Sequence of chain 1.A:
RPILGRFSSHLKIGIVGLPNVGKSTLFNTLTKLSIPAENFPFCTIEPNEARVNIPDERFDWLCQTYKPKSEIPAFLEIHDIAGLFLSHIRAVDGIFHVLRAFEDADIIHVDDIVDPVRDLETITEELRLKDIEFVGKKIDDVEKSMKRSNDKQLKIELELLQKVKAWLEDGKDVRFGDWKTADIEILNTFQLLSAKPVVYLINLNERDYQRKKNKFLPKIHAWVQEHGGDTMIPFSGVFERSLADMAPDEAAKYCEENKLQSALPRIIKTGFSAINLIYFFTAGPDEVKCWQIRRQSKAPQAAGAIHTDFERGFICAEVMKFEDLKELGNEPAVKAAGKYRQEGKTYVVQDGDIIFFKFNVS

The protein below binds the small molecule below.
Small molecule (SMILES): Nc1nc2c(ncn2[C@@H]2O[C@H](CO[P](=O)(O)OP(=O)(O)O)[C@@H](O[P](=O)(O)OP(=O)(O)O)[C@H]2O)c(=O)[nH]1

Binding-site contacts:
Ligand atom C4 contacts residue PHE129 of chain 1.A at 3.5 Å (hydrophobic).
Ligand atom O3B contacts residue MG1 of chain 1.C at 2.2 Å.
Ligand atom O6 contacts residue ASN230 of chain 1.A at 3.3 Å (h-bond).
Ligand atom O2B contacts residue GLY36 of chain 1.A at 3.0 Å (h-bond).
Ligand atom C2 contacts residue PHE129 of chain 1.A at 3.2 Å (hydrophobic).
Ligand atom O2B contacts residue ASN34 of chain 1.A at 3.6 Å (h-bond).
Ligand atom C6 contacts residue VAL265 of chain 1.A at 3.7 Å (hydrophobic).
Ligand atom C6 contacts residue PHE129 of chain 1.A at 3.7 Å (hydrophobic).
Ligand atom O3A contacts residue GLY36 of chain 1.A at 3.4 Å (h-bond).
Ligand atom O1B contacts residue PRO33 of chain 1.A at 3.6 Å.
Ligand atom PB contacts residue LYS37 of chain 1.A at 3.7 Å.
Ligand atom N7 contacts residue GLY36 of chain 1.A at 3.3 Å.
Ligand atom C4' contacts residue ASN34 of chain 1.A at 3.8 Å.
Ligand atom PB contacts residue MG1 of chain 1.C at 3.4 Å.
Ligand atom O2A contacts residue LYS37 of chain 1.A at 3.7 Å.
Ligand atom O1B contacts residue ASN34 of chain 1.A at 2.9 Å (h-bond).
Ligand atom O2A contacts residue THR39 of chain 1.A at 2.5 Å (h-bond).
Ligand atom O2B contacts residue LYS37 of chain 1.A at 2.9 Å (salt-bridge).
Ligand atom PB contacts residue ASN34 of chain 1.A at 3.6 Å.
Ligand atom O1B contacts residue LYS37 of chain 1.A at 3.6 Å.
Ligand atom N1 contacts residue PHE129 of chain 1.A at 3.5 Å.
Ligand atom O3B contacts residue LYS37 of chain 1.A at 3.6 Å.
Ligand atom N1 contacts residue VAL265 of chain 1.A at 3.7 Å.
Ligand atom C1' contacts residue ASN34 of chain 1.A at 3.8 Å.
Ligand atom O2A contacts residue GLY36 of chain 1.A at 3.1 Å.
Ligand atom O1A contacts residue SER38 of chain 1.A at 3.5 Å.
Ligand atom N2 contacts residue PHE129 of chain 1.A at 3.5 Å.
Ligand atom O1A contacts residue MG1 of chain 1.C at 3.8 Å.
Ligand atom PA contacts residue THR39 of chain 1.A at 3.7 Å.
Ligand atom O6 contacts residue VAL265 of chain 1.A at 3.5 Å.
Ligand atom O3B contacts residue SER38 of chain 1.A at 2.9 Å (h-bond).
Ligand atom O2A contacts residue SER38 of chain 1.A at 3.5 Å (h-bond).
Ligand atom O2B contacts residue VAL35 of chain 1.A at 3.2 Å (h-bond).
Ligand atom O1B contacts residue MG1 of chain 1.C at 3.6 Å.
Ligand atom O4' contacts residue ASN34 of chain 1.A at 3.2 Å.
Ligand atom O3A contacts residue ASN34 of chain 1.A at 3.6 Å.
Ligand atom N9 contacts residue ASN34 of chain 1.A at 3.8 Å.
Ligand atom N3 contacts residue PHE129 of chain 1.A at 3.3 Å.
Ligand atom C5 contacts residue PHE129 of chain 1.A at 3.5 Å (hydrophobic).
Ligand atom C8 contacts residue GLY36 of chain 1.A at 3.6 Å.